This small molecule binds to this protein.
Small molecule (SMILES): CCCCCCCCCCO[C@@H]1O[C@H](CO)[C@@H](O[C@H]2O[C@H](CO)[C@@H](O)[C@H](O)[C@H]2O)[C@H](O)[C@H]1O

Sequence of chain 1.Z:
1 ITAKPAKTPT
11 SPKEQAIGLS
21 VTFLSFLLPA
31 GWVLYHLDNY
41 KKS

Binding-site contacts:
Ligand atom O3 contacts residue HIS36 of chain 1.Z at 3.9 Å.
Ligand atom C57 contacts residue TYR35 of chain 1.Z at 4.0 Å (hydrophobic).
Ligand atom C57 contacts residue TRP98 of chain 1.Q at 3.8 Å (hydrophobic).
Ligand atom C22 contacts residue TRP98 of chain 1.Q at 3.5 Å (hydrophobic).
Ligand atom O3 contacts residue TYR35 of chain 1.Z at 3.4 Å.
Ligand atom O16 contacts residue LEU27 of chain 1.Z at 3.8 Å.
Ligand atom C10 contacts residue TYR35 of chain 1.Z at 3.8 Å (hydrophobic).
Ligand atom C9 contacts residue TYR35 of chain 1.Z at 3.3 Å (hydrophobic).
Ligand atom C1 contacts residue GLY31 of chain 1.Z at 3.8 Å.
Ligand atom C28 contacts residue LEU27 of chain 1.Z at 3.7 Å (hydrophobic).
Ligand atom O5 contacts residue TRP98 of chain 1.Q at 3.2 Å.
Ligand atom C43 contacts residue PHE37 of chain 1.Y at 3.8 Å (hydrophobic).
Ligand atom O55 contacts residue TRP32 of chain 1.Z at 3.1 Å.
Ligand atom O61 contacts residue TYR102 of chain 1.Q at 3.7 Å.
Ligand atom C4 contacts residue TRP98 of chain 1.Q at 4.0 Å (hydrophobic).
Ligand atom C25 contacts residue LEU27 of chain 1.Z at 4.0 Å (hydrophobic).
Ligand atom C40 contacts residue LEU462 of chain 1.N at 3.8 Å (hydrophobic).
Ligand atom C1 contacts residue TRP32 of chain 1.Z at 3.5 Å (hydrophobic).
Ligand atom O49 contacts residue TRP32 of chain 1.Z at 3.8 Å.
Ligand atom C18 contacts residue LEU28 of chain 1.Z at 3.9 Å (hydrophobic).
Ligand atom O16 contacts residue LEU28 of chain 1.Z at 3.9 Å.
Ligand atom C31 contacts residue TRP98 of chain 1.Q at 3.6 Å (hydrophobic).
Ligand atom C37 contacts residue ALA30 of chain 1.Z at 4.1 Å (hydrophobic).
Ligand atom O49 contacts residue LEU28 of chain 1.Z at 2.9 Å (h-bond).
Ligand atom C25 contacts residue LEU95 of chain 1.Q at 3.8 Å (hydrophobic).
Ligand atom C19 contacts residue LEU27 of chain 1.Z at 3.5 Å (hydrophobic).
Ligand atom O16 contacts residue GLY31 of chain 1.Z at 3.7 Å.
Ligand atom C11 contacts residue TYR35 of chain 1.Z at 3.9 Å (hydrophobic).
Ligand atom C43 contacts residue LEU35 of chain 1.N at 4.0 Å (hydrophobic).
Ligand atom O16 contacts residue TRP98 of chain 1.Q at 4.0 Å.
Ligand atom C57 contacts residue TYR102 of chain 1.Q at 4.1 Å (hydrophobic).
Ligand atom C6 contacts residue LEU28 of chain 1.Z at 4.1 Å (hydrophobic).
Ligand atom O61 contacts residue TRP98 of chain 1.Q at 3.0 Å (h-bond).
Ligand atom C18 contacts residue TRP98 of chain 1.Q at 4.1 Å (hydrophobic).
Ligand atom C1 contacts residue LEU28 of chain 1.Z at 3.7 Å (hydrophobic).
Ligand atom C25 contacts residue TRP98 of chain 1.Q at 4.1 Å (hydrophobic).
Ligand atom C6 contacts residue TRP98 of chain 1.Q at 4.1 Å (hydrophobic).
Ligand atom O6 contacts residue TYR35 of chain 1.Z at 3.3 Å (h-bond).
Ligand atom C34 contacts residue PHE459 of chain 1.N at 3.7 Å (hydrophobic).
Ligand atom O1 contacts residue TYR35 of chain 1.Z at 3.1 Å.

Sequence of chain 1.N:
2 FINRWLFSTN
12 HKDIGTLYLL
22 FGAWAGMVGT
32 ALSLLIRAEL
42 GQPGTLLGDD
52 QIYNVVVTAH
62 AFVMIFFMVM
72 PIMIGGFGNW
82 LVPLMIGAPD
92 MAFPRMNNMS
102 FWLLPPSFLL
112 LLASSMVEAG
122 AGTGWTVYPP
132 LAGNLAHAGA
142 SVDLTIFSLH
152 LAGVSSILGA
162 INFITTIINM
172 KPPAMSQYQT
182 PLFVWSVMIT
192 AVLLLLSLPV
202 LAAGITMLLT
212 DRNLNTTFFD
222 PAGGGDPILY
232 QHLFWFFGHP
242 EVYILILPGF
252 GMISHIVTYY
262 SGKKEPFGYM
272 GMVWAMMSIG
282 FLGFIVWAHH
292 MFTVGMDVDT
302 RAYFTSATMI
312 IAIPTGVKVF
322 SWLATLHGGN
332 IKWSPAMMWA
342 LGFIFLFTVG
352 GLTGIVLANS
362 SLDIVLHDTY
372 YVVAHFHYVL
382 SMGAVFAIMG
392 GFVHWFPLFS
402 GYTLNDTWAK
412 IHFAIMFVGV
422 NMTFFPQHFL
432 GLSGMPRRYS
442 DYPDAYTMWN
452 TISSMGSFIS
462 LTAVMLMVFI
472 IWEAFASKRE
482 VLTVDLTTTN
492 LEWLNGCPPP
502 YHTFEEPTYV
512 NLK

Sequence of chain 1.Q:
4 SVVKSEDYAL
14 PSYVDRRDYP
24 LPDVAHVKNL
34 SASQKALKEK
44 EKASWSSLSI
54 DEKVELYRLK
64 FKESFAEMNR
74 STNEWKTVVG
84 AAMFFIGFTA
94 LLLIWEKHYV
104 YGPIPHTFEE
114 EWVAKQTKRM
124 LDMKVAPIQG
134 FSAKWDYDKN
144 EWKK

Sequence of chain 1.Y:
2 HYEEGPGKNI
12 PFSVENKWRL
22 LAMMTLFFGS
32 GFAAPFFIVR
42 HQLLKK